Binding-site contacts:
Ligand atom O16 contacts residue ILE253 of chain 1.A at 3.8 Å.
Ligand atom C01 contacts residue MC31 of chain 1.K at 4.0 Å.
Ligand atom C19 contacts residue PHE62 of chain 1.A at 4.2 Å (hydrophobic).
Ligand atom C21 contacts residue GLN58 of chain 1.A at 3.8 Å.
Ligand atom C12 contacts residue LEU252 of chain 1.A at 4.0 Å (hydrophobic).
Ligand atom C24 contacts residue TYR61 of chain 1.A at 3.6 Å (hydrophobic).
Ligand atom C05 contacts residue ILE253 of chain 1.A at 4.2 Å (hydrophobic).
Ligand atom C22 contacts residue TYR61 of chain 1.A at 3.9 Å (hydrophobic).
Ligand atom C18 contacts residue PHE62 of chain 1.A at 4.3 Å (hydrophobic).
Ligand atom C51 contacts residue TYR61 of chain 1.A at 4.1 Å (hydrophobic).
Ligand atom O16 contacts residue LEU46 of chain 1.A at 3.8 Å.
Ligand atom C03 contacts residue LEU65 of chain 1.A at 4.4 Å (hydrophobic).
Ligand atom O52 contacts residue TYR61 of chain 1.A at 4.1 Å.
Ligand atom C11 contacts residue LEU249 of chain 1.A at 3.8 Å (hydrophobic).
Ligand atom C18 contacts residue LEU65 of chain 1.A at 3.4 Å (hydrophobic).
Ligand atom C13 contacts residue PHE42 of chain 1.A at 4.3 Å (hydrophobic).
Ligand atom C04 contacts residue LEU65 of chain 1.A at 3.9 Å (hydrophobic).
Ligand atom C15 contacts residue LEU46 of chain 1.A at 4.2 Å (hydrophobic).
Ligand atom C21 contacts residue TYR61 of chain 1.A at 3.7 Å (hydrophobic).
Ligand atom C04 contacts residue ILE253 of chain 1.A at 4.3 Å (hydrophobic).
Ligand atom C15 contacts residue MC31 of chain 1.K at 4.2 Å.
Ligand atom C78 contacts residue LEU54 of chain 1.A at 3.9 Å (hydrophobic).
Ligand atom C19 contacts residue TYR61 of chain 1.A at 4.0 Å (hydrophobic).
Ligand atom O23 contacts residue TYR61 of chain 1.A at 4.0 Å.
Ligand atom O23 contacts residue GLN58 of chain 1.A at 4.0 Å.
Ligand atom C12 contacts residue LEU249 of chain 1.A at 4.4 Å (hydrophobic).
Ligand atom C24 contacts residue MC31 of chain 1.J at 3.5 Å.
Ligand atom C13 contacts residue LEU46 of chain 1.A at 4.0 Å (hydrophobic).
Ligand atom C01 contacts residue LEU46 of chain 1.A at 4.2 Å (hydrophobic).
Ligand atom C19 contacts residue LEU65 of chain 1.A at 4.3 Å (hydrophobic).
Ligand atom C51 contacts residue MC31 of chain 1.J at 3.9 Å.
Ligand atom O28 contacts residue GLY57 of chain 1.A at 4.3 Å.
Ligand atom C78 contacts residue MC31 of chain 1.K at 4.4 Å.
Ligand atom C13 contacts residue LEU252 of chain 1.A at 2.6 Å (hydrophobic).
Ligand atom C14 contacts residue PHE42 of chain 1.A at 4.3 Å (hydrophobic).
Ligand atom C11 contacts residue ILE253 of chain 1.A at 4.2 Å (hydrophobic).
Ligand atom C04 contacts residue LEU46 of chain 1.A at 4.4 Å (hydrophobic).
Ligand atom C22 contacts residue MC31 of chain 1.J at 4.2 Å.
Ligand atom C25 contacts residue MC31 of chain 1.J at 4.1 Å.
Ligand atom C20 contacts residue TYR61 of chain 1.A at 4.2 Å (hydrophobic).

A protein and the small-molecule ligand that binds it are described below.
Small molecule (SMILES): C[C@@H]1CC[C@@]2(OC1)O[C@H]1C[C@H]3[C@@H]4CC=C5C[C@@H](OCCC(CO)CO)CC[C@]5(C)[C@H]4CC[C@]3(C)[C@H]1[C@@H]2C

Sequence of chain 1.A:
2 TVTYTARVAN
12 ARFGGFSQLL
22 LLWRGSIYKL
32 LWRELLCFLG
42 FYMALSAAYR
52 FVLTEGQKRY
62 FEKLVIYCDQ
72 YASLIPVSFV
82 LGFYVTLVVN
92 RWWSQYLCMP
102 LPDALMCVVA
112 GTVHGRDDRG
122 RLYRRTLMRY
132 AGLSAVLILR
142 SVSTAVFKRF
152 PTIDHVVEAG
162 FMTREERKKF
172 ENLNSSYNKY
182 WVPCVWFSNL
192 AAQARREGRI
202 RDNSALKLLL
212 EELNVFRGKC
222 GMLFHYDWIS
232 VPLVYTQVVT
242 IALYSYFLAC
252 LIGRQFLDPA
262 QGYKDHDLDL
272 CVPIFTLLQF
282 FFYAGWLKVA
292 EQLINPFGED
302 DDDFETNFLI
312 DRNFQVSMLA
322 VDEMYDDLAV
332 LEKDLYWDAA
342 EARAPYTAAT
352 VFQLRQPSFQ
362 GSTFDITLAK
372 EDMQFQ